Binding-site contacts:
Ligand atom C9 contacts residue TYR79 of chain 1.G at 4.3 Å (hydrophobic).
Ligand atom C39 contacts residue TYR219 of chain 1.H at 3.5 Å (hydrophobic).
Ligand atom C5 contacts residue MET140 of chain 1.G at 4.0 Å (hydrophobic).
Ligand atom C13 contacts residue TYR219 of chain 1.H at 3.9 Å (hydrophobic).
Ligand atom C10 contacts residue TYR79 of chain 1.G at 4.2 Å (hydrophobic).
Ligand atom C1 contacts residue TRP171 of chain 1.H at 4.1 Å (hydrophobic).
Ligand atom C14 contacts residue VAL132 of chain 1.G at 4.2 Å (hydrophobic).
Ligand atom O7 contacts residue TRP171 of chain 1.H at 3.0 Å (h-bond).
Ligand atom C3 contacts residue VAL172 of chain 1.H at 4.0 Å (hydrophobic).
Ligand atom N11 contacts residue TYR117 of chain 1.H at 2.9 Å (h-bond).
Ligand atom O17 contacts residue MET140 of chain 1.G at 3.8 Å.
Ligand atom C12 contacts residue MET140 of chain 1.G at 4.0 Å (hydrophobic).
Ligand atom C9 contacts residue TYR117 of chain 1.H at 4.2 Å (hydrophobic).
Ligand atom C14 contacts residue ARG103 of chain 1.G at 3.6 Å.
Ligand atom C1 contacts residue TYR219 of chain 1.H at 3.5 Å (hydrophobic).
Ligand atom C5 contacts residue ILE142 of chain 1.G at 3.8 Å (hydrophobic).
Ligand atom N11 contacts residue TRP171 of chain 1.H at 3.0 Å (h-bond).
Ligand atom C10 contacts residue TYR117 of chain 1.H at 3.6 Å (hydrophobic).
Ligand atom C18 contacts residue MET140 of chain 1.G at 3.7 Å (hydrophobic).
Ligand atom C8 contacts residue TRP171 of chain 1.H at 3.7 Å (hydrophobic).
Ligand atom C1 contacts residue ILE142 of chain 1.G at 3.9 Å (hydrophobic).
Ligand atom C10 contacts residue TRP171 of chain 1.H at 3.6 Å (hydrophobic).
Ligand atom C8 contacts residue TYR117 of chain 1.H at 3.6 Å (hydrophobic).
Ligand atom C6 contacts residue TYR219 of chain 1.H at 4.2 Å (hydrophobic).
Ligand atom C5 contacts residue VAL132 of chain 1.G at 3.7 Å (hydrophobic).
Ligand atom C6 contacts residue ILE142 of chain 1.G at 3.9 Å (hydrophobic).
Ligand atom N4 contacts residue VAL172 of chain 1.H at 3.7 Å.
Ligand atom C3 contacts residue TRP171 of chain 1.H at 3.5 Å (hydrophobic).
Ligand atom N11 contacts residue SER170 of chain 1.H at 4.3 Å.
Ligand atom N4 contacts residue ILE142 of chain 1.G at 3.6 Å.
Ligand atom C14 contacts residue TYR219 of chain 1.H at 3.3 Å (hydrophobic).
Ligand atom C8 contacts residue TYR219 of chain 1.H at 4.0 Å (hydrophobic).
Ligand atom C5 contacts residue VAL172 of chain 1.H at 4.2 Å (hydrophobic).
Ligand atom C6 contacts residue VAL132 of chain 1.G at 4.1 Å (hydrophobic).
Ligand atom C3 contacts residue ILE142 of chain 1.G at 3.6 Å (hydrophobic).
Ligand atom C14 contacts residue VAL172 of chain 1.H at 4.0 Å (hydrophobic).
Ligand atom C12 contacts residue VAL132 of chain 1.G at 3.7 Å (hydrophobic).
Ligand atom C39 contacts residue TRP171 of chain 1.H at 3.4 Å (hydrophobic).
Ligand atom C2 contacts residue TRP171 of chain 1.H at 3.3 Å (hydrophobic).
Ligand atom C2 contacts residue ILE142 of chain 1.G at 3.8 Å (hydrophobic).

This small molecule binds to this protein.
Small molecule (SMILES): COCC[C@H]1C[C@@H]1c1cncc(OC[C@@H]2CCN2)c1

Sequence of chain 1.G:
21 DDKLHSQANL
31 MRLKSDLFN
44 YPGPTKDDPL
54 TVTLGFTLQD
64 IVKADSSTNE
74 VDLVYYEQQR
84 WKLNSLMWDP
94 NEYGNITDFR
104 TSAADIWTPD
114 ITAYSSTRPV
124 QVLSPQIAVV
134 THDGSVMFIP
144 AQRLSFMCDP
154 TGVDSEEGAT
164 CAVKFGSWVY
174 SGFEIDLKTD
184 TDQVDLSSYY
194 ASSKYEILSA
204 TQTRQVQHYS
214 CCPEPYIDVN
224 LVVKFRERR

Sequence of chain 1.H:
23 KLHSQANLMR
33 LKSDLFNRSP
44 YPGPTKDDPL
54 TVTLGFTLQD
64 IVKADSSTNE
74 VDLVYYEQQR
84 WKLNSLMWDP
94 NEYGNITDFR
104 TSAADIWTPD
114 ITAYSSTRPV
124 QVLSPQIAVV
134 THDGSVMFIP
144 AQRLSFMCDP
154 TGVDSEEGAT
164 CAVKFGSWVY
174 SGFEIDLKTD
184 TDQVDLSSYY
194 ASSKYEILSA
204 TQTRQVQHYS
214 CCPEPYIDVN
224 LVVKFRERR